Sequence of chain 1.A:
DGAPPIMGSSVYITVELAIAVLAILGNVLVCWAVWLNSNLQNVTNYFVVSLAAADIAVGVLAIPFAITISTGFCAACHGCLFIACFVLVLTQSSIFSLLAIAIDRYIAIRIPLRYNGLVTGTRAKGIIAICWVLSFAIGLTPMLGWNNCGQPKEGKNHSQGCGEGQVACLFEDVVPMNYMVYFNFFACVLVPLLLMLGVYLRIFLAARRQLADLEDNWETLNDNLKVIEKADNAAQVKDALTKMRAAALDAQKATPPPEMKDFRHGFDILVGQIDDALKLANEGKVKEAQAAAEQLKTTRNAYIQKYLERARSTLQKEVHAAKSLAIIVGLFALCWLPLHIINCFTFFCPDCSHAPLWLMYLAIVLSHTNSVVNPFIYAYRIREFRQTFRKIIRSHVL

The small molecule below binds the protein below.
Small molecule (SMILES): CC(C)CCC[C@@H](C)[C@H]1CC[C@H]2[C@@H]3CC=C4C[C@@H](O)CC[C@]4(C)[C@H]3CC[C@]12C

Binding-site contacts:
Ligand atom C27 contacts residue LEU368 of chain 1.A at 4.1 Å (hydrophobic).
Ligand atom C3 contacts residue CYS380 of chain 1.A at 4.5 Å (hydrophobic).
Ligand atom C6 contacts residue PHE376 of chain 1.A at 3.9 Å (hydrophobic).
Ligand atom C10 contacts residue PHE376 of chain 1.A at 4.5 Å (hydrophobic).
Ligand atom C21 contacts residue PHE207 of chain 1.A at 4.1 Å (hydrophobic).
Ligand atom C24 contacts residue LEU212 of chain 1.A at 4.2 Å (hydrophobic).
Ligand atom C8 contacts residue PHE376 of chain 1.A at 4.1 Å (hydrophobic).
Ligand atom C2 contacts residue PHE379 of chain 1.A at 3.6 Å (hydrophobic).
Ligand atom C19 contacts residue CYS375 of chain 1.A at 4.0 Å (hydrophobic).
Ligand atom C11 contacts residue PHE379 of chain 1.A at 4.1 Å (hydrophobic).
Ligand atom C18 contacts residue ILE372 of chain 1.A at 4.0 Å (hydrophobic).
Ligand atom O1 contacts residue CYS380 of chain 1.A at 3.8 Å.
Ligand atom C18 contacts residue CYS375 of chain 1.A at 3.9 Å (hydrophobic).
Ligand atom C19 contacts residue PHE376 of chain 1.A at 3.6 Å (hydrophobic).
Ligand atom C11 contacts residue CYS375 of chain 1.A at 4.2 Å (hydrophobic).
Ligand atom C4 contacts residue PHE376 of chain 1.A at 4.1 Å (hydrophobic).
Ligand atom C5 contacts residue PHE376 of chain 1.A at 3.9 Å (hydrophobic).
Ligand atom C21 contacts residue PHE208 of chain 1.A at 4.4 Å (hydrophobic).
Ligand atom C23 contacts residue PHE207 of chain 1.A at 4.2 Å (hydrophobic).
Ligand atom C1 contacts residue PHE379 of chain 1.A at 3.8 Å (hydrophobic).
Ligand atom C2 contacts residue CYS380 of chain 1.A at 4.2 Å (hydrophobic).
Ligand atom C7 contacts residue PHE376 of chain 1.A at 3.8 Å (hydrophobic).
Ligand atom C19 contacts residue PHE379 of chain 1.A at 4.4 Å (hydrophobic).